A small-molecule ligand and the protein it binds are described below.
Small molecule (SMILES): CCCCCC[C@](O)(Cn1ccnc1)c1ccc(Cl)cc1Cl

Binding-site contacts:
Ligand atom C10 contacts residue ILE395 of chain 1.A at 3.2 Å (hydrophobic).
Ligand atom C4 contacts residue THR185 of chain 1.A at 3.7 Å.
Ligand atom C18 contacts residue HEM1 of chain 1.B at 2.4 Å.
Ligand atom C15 contacts residue HEM1 of chain 1.B at 3.2 Å.
Ligand atom CL21 contacts residue LEU244 of chain 1.A at 3.3 Å.
Ligand atom C9 contacts residue ILE395 of chain 1.A at 3.3 Å (hydrophobic).
Ligand atom C9 contacts residue PHE87 of chain 1.A at 3.2 Å (hydrophobic).
Ligand atom C15 contacts residue ASP297 of chain 1.A at 2.9 Å.
Ligand atom C4 contacts residue VAL247 of chain 1.A at 3.2 Å (hydrophobic).
Ligand atom O2 contacts residue LEU244 of chain 1.A at 3.1 Å.
Ligand atom C7 contacts residue THR185 of chain 1.A at 3.7 Å.
Ligand atom C5 contacts residue GLY248 of chain 1.A at 3.8 Å.
Ligand atom CL22 contacts residue GLN322 of chain 1.A at 3.2 Å.
Ligand atom C16 contacts residue PHE87 of chain 1.A at 3.8 Å (hydrophobic).
Ligand atom CL21 contacts residue THR101 of chain 1.A at 3.3 Å.
Ligand atom C18 contacts residue THR252 of chain 1.A at 3.8 Å.
Ligand atom N19 contacts residue HEM1 of chain 1.B at 1.9 Å.
Ligand atom CL22 contacts residue VAL295 of chain 1.A at 2.9 Å.
Ligand atom C20 contacts residue HEM1 of chain 1.B at 3.1 Å.
Ligand atom C5 contacts residue VAL247 of chain 1.A at 3.7 Å (hydrophobic).
Ligand atom C20 contacts residue GLY248 of chain 1.A at 3.6 Å.
Ligand atom C6 contacts residue PHE87 of chain 1.A at 3.5 Å (hydrophobic).
Ligand atom C9 contacts residue MET184 of chain 1.A at 3.7 Å (hydrophobic).
Ligand atom CL22 contacts residue ASP297 of chain 1.A at 2.5 Å.
Ligand atom C10 contacts residue PHE87 of chain 1.A at 3.3 Å (hydrophobic).
Ligand atom C10 contacts residue TYR96 of chain 1.A at 3.1 Å (hydrophobic).
Ligand atom CL22 contacts residue HEM1 of chain 1.B at 3.4 Å.
Ligand atom C8 contacts residue THR185 of chain 1.A at 3.7 Å.
Ligand atom C17 contacts residue HEM1 of chain 1.B at 3.7 Å.
Ligand atom C13 contacts residue VAL295 of chain 1.A at 3.1 Å (hydrophobic).
Ligand atom C12 contacts residue VAL396 of chain 1.A at 3.8 Å (hydrophobic).
Ligand atom C14 contacts residue ASP297 of chain 1.A at 2.9 Å.
Ligand atom C9 contacts residue TYR96 of chain 1.A at 3.7 Å (hydrophobic).
Ligand atom C14 contacts residue HEM1 of chain 1.B at 3.7 Å.
Ligand atom C8 contacts residue ILE395 of chain 1.A at 3.7 Å (hydrophobic).
Ligand atom C10 contacts residue MET184 of chain 1.A at 3.4 Å (hydrophobic).
Ligand atom C13 contacts residue ILE395 of chain 1.A at 3.7 Å (hydrophobic).
Ligand atom C8 contacts residue MET184 of chain 1.A at 3.0 Å (hydrophobic).
Ligand atom C17 contacts residue THR252 of chain 1.A at 3.5 Å.
Ligand atom C14 contacts residue VAL295 of chain 1.A at 3.4 Å (hydrophobic).

Sequence of chain 1.A:
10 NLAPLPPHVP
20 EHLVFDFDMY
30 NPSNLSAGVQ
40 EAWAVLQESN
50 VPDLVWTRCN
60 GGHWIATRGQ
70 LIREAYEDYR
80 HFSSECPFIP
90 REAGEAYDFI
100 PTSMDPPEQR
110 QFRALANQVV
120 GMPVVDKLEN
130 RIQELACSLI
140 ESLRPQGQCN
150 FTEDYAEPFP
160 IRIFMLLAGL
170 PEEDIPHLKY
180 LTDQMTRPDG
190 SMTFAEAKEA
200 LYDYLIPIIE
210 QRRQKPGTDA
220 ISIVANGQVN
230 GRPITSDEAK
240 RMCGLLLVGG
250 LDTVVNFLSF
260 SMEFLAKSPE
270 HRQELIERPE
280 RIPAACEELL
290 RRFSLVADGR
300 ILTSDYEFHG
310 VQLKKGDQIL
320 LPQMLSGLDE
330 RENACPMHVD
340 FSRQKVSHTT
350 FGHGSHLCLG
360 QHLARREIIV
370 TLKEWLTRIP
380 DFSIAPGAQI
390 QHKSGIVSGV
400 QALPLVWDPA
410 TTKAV